Binding-site contacts:
Ligand atom C8 contacts residue DG3 of chain 33.C at 3.6 Å.
Ligand atom N4 contacts residue GLU493 of chain 33.A at 2.6 Å (salt-bridge).
Ligand atom N1 contacts residue TYR404 of chain 33.A at 3.6 Å.
Ligand atom N2 contacts residue DG3 of chain 33.C at 3.5 Å (h-bond).
Ligand atom C2' contacts residue THR494 of chain 33.A at 3.3 Å.
Ligand atom C1' contacts residue DG3 of chain 33.C at 3.7 Å.
Ligand atom N1 contacts residue DG3 of chain 33.C at 3.5 Å.
Ligand atom O3' contacts residue ASP401 of chain 33.A at 3.5 Å.
Ligand atom C6 contacts residue VAL495 of chain 33.A at 3.7 Å (hydrophobic).
Ligand atom C5' contacts residue PHE402 of chain 33.A at 3.4 Å (hydrophobic).
Ligand atom C4 contacts residue PHE487 of chain 33.A at 3.7 Å (hydrophobic).
Ligand atom C4 contacts residue VAL495 of chain 33.A at 3.1 Å (hydrophobic).
Ligand atom C2 contacts residue DG3 of chain 33.C at 3.4 Å.
Ligand atom N9 contacts residue DG3 of chain 33.C at 3.6 Å.
Ligand atom N3 contacts residue GLU493 of chain 33.A at 3.5 Å (salt-bridge).
Ligand atom OP2 contacts residue HIS496 of chain 33.A at 2.9 Å (h-bond).
Ligand atom O4' contacts residue ASP401 of chain 33.A at 3.2 Å (salt-bridge).
Ligand atom O3' contacts residue SER403 of chain 33.A at 3.5 Å.
Ligand atom C5 contacts residue VAL495 of chain 33.A at 3.0 Å (hydrophobic).
Ligand atom C4' contacts residue ASP401 of chain 33.A at 3.5 Å.
Ligand atom N3 contacts residue DG3 of chain 33.C at 3.4 Å.
Ligand atom C6 contacts residue TYR404 of chain 33.A at 3.6 Å (hydrophobic).
Ligand atom C1' contacts residue SER403 of chain 33.A at 3.2 Å.
Ligand atom C5 contacts residue DG3 of chain 33.C at 3.4 Å.
Ligand atom C4 contacts residue DG3 of chain 33.C at 3.5 Å.
Ligand atom C2 contacts residue TYR404 of chain 33.A at 3.6 Å (hydrophobic).
Ligand atom O6 contacts residue DG3 of chain 33.C at 3.5 Å.
Ligand atom O4' contacts residue SER403 of chain 33.A at 3.3 Å (h-bond).
Ligand atom C5' contacts residue SER403 of chain 33.A at 3.2 Å.
Ligand atom O3' contacts residue HIS496 of chain 33.A at 3.7 Å.
Ligand atom C6 contacts residue DG3 of chain 33.C at 3.5 Å.
Ligand atom N4 contacts residue VAL495 of chain 33.A at 3.1 Å.
Ligand atom C5' contacts residue ASP401 of chain 33.A at 3.5 Å.
Ligand atom O6 contacts residue DG4 of chain 33.C at 3.5 Å (h-bond).
Ligand atom O5' contacts residue SER403 of chain 33.A at 3.1 Å (h-bond).
Ligand atom N4 contacts residue GLU489 of chain 33.A at 3.7 Å.
Ligand atom O4' contacts residue DG3 of chain 33.C at 3.2 Å (h-bond).
Ligand atom O5' contacts residue ASP401 of chain 33.A at 3.7 Å.
Ligand atom N4 contacts residue PHE487 of chain 33.A at 2.9 Å (h-bond).
Ligand atom C4 contacts residue GLU493 of chain 33.A at 3.4 Å.

This protein binds this small molecule.
Small molecule (SMILES): Nc1ccn([C@H]2C[C@H](O[P](=O)(O)OC[C@H]3O[C@@H](n4cnc5c(=O)nc(N)[nH]c54)C[C@@H]3O[P](=O)(O)OC[C@H]3O[C@@H](n4cnc5c(N)ncnc54)C[C@@H]3O)[C@@H](COP(=O)=O)O2)c(=O)n1

Sequence of chain 33.A:
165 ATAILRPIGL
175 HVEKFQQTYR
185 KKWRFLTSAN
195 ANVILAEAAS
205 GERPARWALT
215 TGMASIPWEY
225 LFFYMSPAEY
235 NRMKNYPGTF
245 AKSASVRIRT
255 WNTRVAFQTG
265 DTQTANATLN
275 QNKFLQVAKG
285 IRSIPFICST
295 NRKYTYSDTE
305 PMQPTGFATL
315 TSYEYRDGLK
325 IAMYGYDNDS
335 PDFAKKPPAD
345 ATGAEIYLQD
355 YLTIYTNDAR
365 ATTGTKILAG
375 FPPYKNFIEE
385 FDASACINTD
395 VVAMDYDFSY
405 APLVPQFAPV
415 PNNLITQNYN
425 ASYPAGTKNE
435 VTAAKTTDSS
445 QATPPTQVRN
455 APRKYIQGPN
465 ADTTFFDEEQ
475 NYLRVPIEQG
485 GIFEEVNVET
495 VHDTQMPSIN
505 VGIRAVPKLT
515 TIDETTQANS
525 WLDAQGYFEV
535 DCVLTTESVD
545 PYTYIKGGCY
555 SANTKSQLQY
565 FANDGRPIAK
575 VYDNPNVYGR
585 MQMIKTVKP